Binding-site contacts:
Ligand atom F10 contacts residue GLN71 of chain 1.B at 2.9 Å.
Ligand atom C07 contacts residue GLY72 of chain 1.B at 3.9 Å.
Ligand atom C09 contacts residue GLN71 of chain 1.B at 3.6 Å.
Ligand atom C11 contacts residue GLN71 of chain 1.B at 4.2 Å.
Ligand atom F10 contacts residue PHE77 of chain 1.B at 3.3 Å.
Ligand atom C12 contacts residue VAL36 of chain 1.B at 4.0 Å (hydrophobic).
Ligand atom C11 contacts residue GLY70 of chain 1.B at 3.7 Å.
Ligand atom C06 contacts residue LEU74 of chain 1.B at 3.5 Å (hydrophobic).
Ligand atom C07 contacts residue LEU74 of chain 1.B at 3.8 Å (hydrophobic).
Ligand atom C08 contacts residue LEU74 of chain 1.B at 3.8 Å (hydrophobic).
Ligand atom C08 contacts residue LEU73 of chain 1.B at 4.2 Å (hydrophobic).
Ligand atom C09 contacts residue PHE77 of chain 1.B at 4.0 Å (hydrophobic).
Ligand atom C08 contacts residue GLN71 of chain 1.B at 4.1 Å.
Ligand atom C14 contacts residue LEU37 of chain 1.B at 3.8 Å (hydrophobic).
Ligand atom C14 contacts residue GLY9 of chain 1.B at 4.0 Å.
Ligand atom O01 contacts residue PRO8 of chain 1.B at 3.8 Å.
Ligand atom C11 contacts residue VAL36 of chain 1.B at 4.1 Å (hydrophobic).
Ligand atom C05 contacts residue LEU74 of chain 1.B at 3.9 Å (hydrophobic).
Ligand atom C14 contacts residue PRO8 of chain 1.B at 3.9 Å (hydrophobic).
Ligand atom C06 contacts residue LEU37 of chain 1.B at 4.4 Å (hydrophobic).
Ligand atom C09 contacts residue GLY70 of chain 1.B at 3.5 Å.
Ligand atom C12 contacts residue LEU37 of chain 1.B at 3.8 Å (hydrophobic).
Ligand atom C12 contacts residue GLY70 of chain 1.B at 4.4 Å.
Ligand atom C11 contacts residue LEU37 of chain 1.B at 4.2 Å (hydrophobic).
Ligand atom O01 contacts residue GLY9 of chain 1.B at 3.6 Å (h-bond).
Ligand atom C08 contacts residue GLY72 of chain 1.B at 3.5 Å.
Ligand atom C13 contacts residue LEU74 of chain 1.B at 3.9 Å (hydrophobic).
Ligand atom C14 contacts residue LEU74 of chain 1.B at 4.3 Å (hydrophobic).
Ligand atom C11 contacts residue PHE77 of chain 1.B at 4.1 Å (hydrophobic).
Ligand atom F10 contacts residue GLY70 of chain 1.B at 3.1 Å.
Ligand atom C04 contacts residue PRO8 of chain 1.B at 4.2 Å (hydrophobic).
Ligand atom C12 contacts residue LEU74 of chain 1.B at 4.3 Å (hydrophobic).
Ligand atom C11 contacts residue ALA35 of chain 1.B at 3.9 Å (hydrophobic).
Ligand atom C07 contacts residue LEU37 of chain 1.B at 4.0 Å (hydrophobic).
Ligand atom C02 contacts residue PRO8 of chain 1.B at 4.4 Å (hydrophobic).
Ligand atom C08 contacts residue LEU37 of chain 1.B at 4.4 Å (hydrophobic).
Ligand atom C08 contacts residue GLY70 of chain 1.B at 4.4 Å.
Ligand atom C12 contacts residue ALA35 of chain 1.B at 3.7 Å (hydrophobic).
Ligand atom C13 contacts residue LEU37 of chain 1.B at 3.9 Å (hydrophobic).
Ligand atom C06 contacts residue GLY72 of chain 1.B at 3.5 Å.

This small molecule binds to this protein.
Small molecule (SMILES): O=C(O)c1ccc2cc(F)ccc2c1

Sequence of chain 1.B:
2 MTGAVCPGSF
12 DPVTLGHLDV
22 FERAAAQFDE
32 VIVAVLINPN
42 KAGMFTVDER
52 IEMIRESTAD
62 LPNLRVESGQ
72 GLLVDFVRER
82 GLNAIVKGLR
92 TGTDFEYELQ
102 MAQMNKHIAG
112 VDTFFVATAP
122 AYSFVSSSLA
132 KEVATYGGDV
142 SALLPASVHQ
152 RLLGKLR